Sequence of chain 15.C:
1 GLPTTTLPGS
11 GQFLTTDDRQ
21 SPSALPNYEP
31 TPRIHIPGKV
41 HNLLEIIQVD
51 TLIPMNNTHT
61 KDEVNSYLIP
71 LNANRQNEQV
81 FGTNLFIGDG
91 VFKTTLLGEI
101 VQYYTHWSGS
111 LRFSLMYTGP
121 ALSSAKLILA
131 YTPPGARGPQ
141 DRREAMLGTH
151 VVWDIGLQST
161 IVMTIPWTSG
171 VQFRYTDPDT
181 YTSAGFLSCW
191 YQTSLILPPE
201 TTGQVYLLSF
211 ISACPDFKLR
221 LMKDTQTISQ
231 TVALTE

Sequence of chain 15.A:
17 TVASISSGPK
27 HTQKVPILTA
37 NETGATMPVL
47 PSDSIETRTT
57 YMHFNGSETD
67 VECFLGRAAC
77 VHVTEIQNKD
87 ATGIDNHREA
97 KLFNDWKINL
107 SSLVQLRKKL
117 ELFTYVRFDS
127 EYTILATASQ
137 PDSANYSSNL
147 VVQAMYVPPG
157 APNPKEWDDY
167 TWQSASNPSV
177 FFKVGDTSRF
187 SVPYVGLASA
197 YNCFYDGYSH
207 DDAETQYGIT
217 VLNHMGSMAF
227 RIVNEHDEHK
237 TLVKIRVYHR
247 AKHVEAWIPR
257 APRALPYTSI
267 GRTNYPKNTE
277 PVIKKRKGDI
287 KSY

The protein below binds the small molecule below.
Small molecule (SMILES): Cc1cc(CCCCCCCOc2ccc(C3=N[C@@H](C)CO3)cc2)on1

Binding-site contacts:
Ligand atom O1 contacts residue ALA24 of chain 15.C at 3.6 Å.
Ligand atom N3A contacts residue ASN219 of chain 15.A at 3.0 Å (h-bond).
Ligand atom O1 contacts residue PHE186 of chain 15.A at 3.5 Å.
Ligand atom C31 contacts residue PRO174 of chain 15.A at 3.4 Å (hydrophobic).
Ligand atom O1 contacts residue VAL188 of chain 15.A at 3.8 Å.
Ligand atom C31 contacts residue SER175 of chain 15.A at 3.6 Å.
Ligand atom O1B contacts residue MET221 of chain 15.A at 3.4 Å.
Ligand atom O1B contacts residue TYR128 of chain 15.A at 3.9 Å.
Ligand atom C6C contacts residue MET221 of chain 15.A at 3.7 Å (hydrophobic).
Ligand atom C5 contacts residue PHE186 of chain 15.A at 3.5 Å (hydrophobic).
Ligand atom C3 contacts residue PRO174 of chain 15.A at 3.8 Å (hydrophobic).
Ligand atom C4 contacts residue TYR152 of chain 15.A at 3.9 Å (hydrophobic).
Ligand atom C4 contacts residue MET224 of chain 15.A at 3.8 Å (hydrophobic).
Ligand atom C2B contacts residue MET221 of chain 15.A at 3.5 Å (hydrophobic).
Ligand atom C5 contacts residue TYR152 of chain 15.A at 3.8 Å (hydrophobic).
Ligand atom C3B contacts residue MET221 of chain 15.A at 3.8 Å (hydrophobic).
Ligand atom C4A contacts residue ASN219 of chain 15.A at 3.5 Å.
Ligand atom C6B contacts residue TYR197 of chain 15.A at 3.6 Å (hydrophobic).
Ligand atom C2C contacts residue VAL188 of chain 15.A at 3.2 Å (hydrophobic).
Ligand atom C3C contacts residue TYR128 of chain 15.A at 3.9 Å (hydrophobic).
Ligand atom C1B contacts residue MET221 of chain 15.A at 3.8 Å (hydrophobic).
Ligand atom N2 contacts residue ALA24 of chain 15.C at 3.4 Å.
Ligand atom C6C contacts residue VAL191 of chain 15.A at 3.2 Å (hydrophobic).
Ligand atom CM1 contacts residue SER107 of chain 15.A at 3.9 Å.
Ligand atom C31 contacts residue ALA150 of chain 15.A at 3.5 Å (hydrophobic).
Ligand atom C7C contacts residue TYR197 of chain 15.A at 3.8 Å (hydrophobic).
Ligand atom N2 contacts residue PHE186 of chain 15.A at 3.7 Å.
Ligand atom C4 contacts residue PHE186 of chain 15.A at 3.6 Å (hydrophobic).
Ligand atom C5B contacts residue TYR197 of chain 15.A at 3.7 Å (hydrophobic).
Ligand atom C3 contacts residue PHE186 of chain 15.A at 3.8 Å (hydrophobic).
Ligand atom C3C contacts residue VAL188 of chain 15.A at 3.3 Å (hydrophobic).
Ligand atom C4C contacts residue TYR152 of chain 15.A at 3.8 Å (hydrophobic).
Ligand atom C5B contacts residue LEU106 of chain 15.A at 3.5 Å (hydrophobic).
Ligand atom C4B contacts residue LEU106 of chain 15.A at 3.7 Å (hydrophobic).
Ligand atom C5C contacts residue ILE104 of chain 15.A at 3.8 Å (hydrophobic).
Ligand atom C31 contacts residue VAL176 of chain 15.A at 3.3 Å (hydrophobic).
Ligand atom C7C contacts residue TYR128 of chain 15.A at 3.6 Å (hydrophobic).
Ligand atom C5C contacts residue TYR128 of chain 15.A at 3.5 Å (hydrophobic).
Ligand atom C6B contacts residue LEU106 of chain 15.A at 3.9 Å (hydrophobic).
Ligand atom O1 contacts residue TYR152 of chain 15.A at 3.9 Å.